This small molecule binds to this protein.
Small molecule (SMILES): CCc1nc(N)nc(N)c1-c1ccc(Cl)cc1

Sequence of chain 2.B:
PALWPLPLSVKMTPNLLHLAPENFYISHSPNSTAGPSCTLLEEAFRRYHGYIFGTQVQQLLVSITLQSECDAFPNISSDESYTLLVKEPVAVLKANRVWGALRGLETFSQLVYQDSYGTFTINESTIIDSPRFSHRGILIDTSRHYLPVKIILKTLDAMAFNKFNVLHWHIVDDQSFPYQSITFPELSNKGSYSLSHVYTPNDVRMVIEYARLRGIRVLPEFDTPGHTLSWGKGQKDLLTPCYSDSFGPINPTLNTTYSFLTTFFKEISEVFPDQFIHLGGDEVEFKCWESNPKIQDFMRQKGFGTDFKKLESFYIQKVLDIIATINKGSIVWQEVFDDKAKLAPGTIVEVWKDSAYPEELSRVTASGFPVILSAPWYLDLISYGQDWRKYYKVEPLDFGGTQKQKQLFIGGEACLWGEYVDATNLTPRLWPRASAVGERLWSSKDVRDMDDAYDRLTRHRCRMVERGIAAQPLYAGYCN

Binding-site contacts:
Ligand atom N13 contacts residue ARG211 of chain 2.B at 3.8 Å.
Ligand atom C3 contacts residue TRP489 of chain 2.B at 3.7 Å (hydrophobic).
Ligand atom C15 contacts residue ASP354 of chain 2.B at 3.5 Å.
Ligand atom C2 contacts residue HIS294 of chain 2.B at 3.5 Å.
Ligand atom C16 contacts residue TRP424 of chain 2.B at 3.6 Å (hydrophobic).
Ligand atom C16 contacts residue ASP354 of chain 2.B at 3.3 Å.
Ligand atom C4 contacts residue GLU355 of chain 2.B at 3.7 Å.
Ligand atom C3 contacts residue ARG211 of chain 2.B at 3.8 Å.
Ligand atom N1 contacts residue HIS294 of chain 2.B at 3.9 Å.
Ligand atom N6 contacts residue GLU355 of chain 2.B at 3.7 Å.
Ligand atom N14 contacts residue ARG211 of chain 2.B at 3.8 Å.
Ligand atom N1 contacts residue ARG211 of chain 2.B at 3.0 Å (salt-bridge).
Ligand atom N6 contacts residue TRP489 of chain 2.B at 3.6 Å.
Ligand atom C12 contacts residue GLU355 of chain 2.B at 3.6 Å.
Ligand atom N14 contacts residue ASP290 of chain 2.B at 3.8 Å.
Ligand atom C3 contacts residue GLU355 of chain 2.B at 4.0 Å.
Ligand atom N14 contacts residue HIS237 of chain 2.B at 3.4 Å.
Ligand atom N6 contacts residue ASP354 of chain 2.B at 2.6 Å (salt-bridge).
Ligand atom C15 contacts residue TRP424 of chain 2.B at 3.5 Å (hydrophobic).
Ligand atom C2 contacts residue TRP489 of chain 2.B at 3.4 Å (hydrophobic).
Ligand atom C8 contacts residue TYR450 of chain 2.B at 3.0 Å (hydrophobic).
Ligand atom N13 contacts residue GLU491 of chain 2.B at 2.7 Å (salt-bridge).
Ligand atom C5 contacts residue ASP354 of chain 2.B at 3.4 Å.
Ligand atom C5 contacts residue GLU355 of chain 2.B at 3.6 Å.
Ligand atom C2 contacts residue GLU355 of chain 2.B at 4.0 Å.
Ligand atom C8 contacts residue TRP489 of chain 2.B at 3.5 Å (hydrophobic).
Ligand atom N14 contacts residue ASP354 of chain 2.B at 3.5 Å (salt-bridge).
Ligand atom N1 contacts residue TRP489 of chain 2.B at 3.5 Å.
Ligand atom C2 contacts residue ASP354 of chain 2.B at 3.4 Å.
Ligand atom N6 contacts residue HIS294 of chain 2.B at 3.9 Å.
Ligand atom C10 contacts residue TYR450 of chain 2.B at 3.9 Å (hydrophobic).
Ligand atom C9 contacts residue TYR450 of chain 2.B at 2.7 Å (hydrophobic).
Ligand atom C3 contacts residue GLU491 of chain 2.B at 3.9 Å.
Ligand atom N14 contacts residue ASP240 of chain 2.B at 3.0 Å (salt-bridge).
Ligand atom C5 contacts residue TRP489 of chain 2.B at 3.9 Å (hydrophobic).
Ligand atom C16 contacts residue TRP405 of chain 2.B at 3.8 Å (hydrophobic).
Ligand atom N14 contacts residue HIS294 of chain 2.B at 3.3 Å (h-bond).
Ligand atom C2 contacts residue ARG211 of chain 2.B at 3.8 Å.
Ligand atom CL1 contacts residue LEU453 of chain 2.B at 4.0 Å.
Ligand atom N14 contacts residue TRP489 of chain 2.B at 3.6 Å.